Binding-site contacts:
Ligand atom C8 contacts residue PHE127 of chain 3.B at 4.3 Å (hydrophobic).
Ligand atom N2 contacts residue ASN131 of chain 3.B at 2.8 Å (h-bond).
Ligand atom C1 contacts residue ASN131 of chain 3.B at 1.4 Å.
Ligand atom C8 contacts residue GLY129 of chain 3.B at 4.4 Å.
Ligand atom O7 contacts residue ASN131 of chain 3.B at 2.8 Å (h-bond).
Ligand atom C8 contacts residue ASP126 of chain 3.B at 3.9 Å.
Ligand atom C2 contacts residue ASN131 of chain 3.B at 2.4 Å.
Ligand atom C8 contacts residue ASN131 of chain 3.B at 4.2 Å.
Ligand atom O5 contacts residue SER133 of chain 3.B at 4.2 Å.
Ligand atom C7 contacts residue LYS125 of chain 3.B at 3.9 Å.
Ligand atom O7 contacts residue ASN258 of chain 3.B at 4.3 Å.
Ligand atom C1 contacts residue SER133 of chain 3.B at 4.3 Å.
Ligand atom C8 contacts residue LYS125 of chain 3.B at 3.2 Å.
Ligand atom O5 contacts residue ASN131 of chain 3.B at 2.4 Å (h-bond).
Ligand atom C4 contacts residue ASN131 of chain 3.B at 4.3 Å.
Ligand atom C3 contacts residue ASN131 of chain 3.B at 3.8 Å.
Ligand atom C5 contacts residue ASN131 of chain 3.B at 3.7 Å.
Ligand atom C7 contacts residue ASN131 of chain 3.B at 3.0 Å.
Ligand atom O7 contacts residue GLY129 of chain 3.B at 4.2 Å.
Ligand atom C8 contacts residue PHE130 of chain 3.B at 4.1 Å (hydrophobic).
Ligand atom N2 contacts residue LYS125 of chain 3.B at 3.5 Å (salt-bridge).
Ligand atom O6 contacts residue SER133 of chain 3.B at 4.1 Å.

Sequence of chain 3.B:
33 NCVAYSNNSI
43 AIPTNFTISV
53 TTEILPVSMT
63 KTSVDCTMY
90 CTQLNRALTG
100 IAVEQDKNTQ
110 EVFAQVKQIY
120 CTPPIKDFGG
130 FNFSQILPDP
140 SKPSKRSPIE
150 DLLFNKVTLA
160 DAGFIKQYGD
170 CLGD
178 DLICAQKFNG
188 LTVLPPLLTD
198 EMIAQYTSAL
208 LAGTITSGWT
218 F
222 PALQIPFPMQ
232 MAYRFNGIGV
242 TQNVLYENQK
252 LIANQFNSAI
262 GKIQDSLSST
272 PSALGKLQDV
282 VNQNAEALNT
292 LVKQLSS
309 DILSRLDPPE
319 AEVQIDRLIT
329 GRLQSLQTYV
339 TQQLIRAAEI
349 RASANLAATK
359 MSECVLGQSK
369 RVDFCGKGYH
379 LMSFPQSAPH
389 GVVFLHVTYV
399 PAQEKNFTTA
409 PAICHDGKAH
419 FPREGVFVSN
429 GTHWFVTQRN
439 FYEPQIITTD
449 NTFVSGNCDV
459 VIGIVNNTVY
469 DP

The small molecule below binds the protein below.
Small molecule (SMILES): CC(=O)N[C@@H]1[C@@H](O)[C@H](O)[C@@H](CO)O[C@H]1O